Sequence of chain 1.B:
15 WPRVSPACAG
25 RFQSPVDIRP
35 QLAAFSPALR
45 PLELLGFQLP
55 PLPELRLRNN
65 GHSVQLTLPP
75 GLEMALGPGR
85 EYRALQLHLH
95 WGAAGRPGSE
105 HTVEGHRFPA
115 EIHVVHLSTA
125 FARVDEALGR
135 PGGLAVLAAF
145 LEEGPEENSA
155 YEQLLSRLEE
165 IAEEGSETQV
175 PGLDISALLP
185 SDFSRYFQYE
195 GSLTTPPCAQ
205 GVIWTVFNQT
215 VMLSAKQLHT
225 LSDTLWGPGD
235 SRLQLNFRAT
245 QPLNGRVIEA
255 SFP

The small molecule below binds the protein below.
Small molecule (SMILES): NS(=O)(=O)c1c(F)c(F)c(S(=O)(=O)CCO)c(NC2CCCCCCC2)c1F

Binding-site contacts:
Ligand atom O8 contacts residue ZN1 of chain 1.G at 3.1 Å.
Ligand atom C2 contacts residue HIS92 of chain 1.B at 3.7 Å.
Ligand atom F12 contacts residue THR198 of chain 1.B at 3.5 Å.
Ligand atom C25 contacts residue VAL128 of chain 1.B at 3.3 Å (hydrophobic).
Ligand atom N10 contacts residue HIS117 of chain 1.B at 3.3 Å (h-bond).
Ligand atom F20 contacts residue VAL119 of chain 1.B at 3.7 Å.
Ligand atom C18 contacts residue HIS66 of chain 1.B at 3.6 Å.
Ligand atom N10 contacts residue ZN1 of chain 1.G at 2.0 Å.
Ligand atom C3 contacts residue HIS92 of chain 1.B at 3.1 Å.
Ligand atom S7 contacts residue ZN1 of chain 1.G at 3.0 Å.
Ligand atom O9 contacts residue THR198 of chain 1.B at 2.8 Å (h-bond).
Ligand atom O16 contacts residue ASN64 of chain 1.B at 3.0 Å (h-bond).
Ligand atom F12 contacts residue THR199 of chain 1.B at 3.7 Å.
Ligand atom O16 contacts residue GLN90 of chain 1.B at 3.7 Å.
Ligand atom N10 contacts residue HIS92 of chain 1.B at 3.5 Å (h-bond).
Ligand atom C24 contacts residue LEU197 of chain 1.B at 3.7 Å (hydrophobic).
Ligand atom N10 contacts residue HIS94 of chain 1.B at 3.4 Å (h-bond).
Ligand atom S7 contacts residue THR198 of chain 1.B at 3.7 Å.
Ligand atom C3 contacts residue THR199 of chain 1.B at 3.8 Å.
Ligand atom C15 contacts residue ASN64 of chain 1.B at 3.5 Å.
Ligand atom F12 contacts residue HIS94 of chain 1.B at 3.1 Å.
Ligand atom C6 contacts residue HIS92 of chain 1.B at 3.8 Å.
Ligand atom C4 contacts residue HIS92 of chain 1.B at 3.3 Å.
Ligand atom S11 contacts residue ASN64 of chain 1.B at 3.7 Å.
Ligand atom F12 contacts residue ZN1 of chain 1.G at 2.9 Å.
Ligand atom N10 contacts residue GLU104 of chain 1.B at 3.4 Å (salt-bridge).
Ligand atom S7 contacts residue HIS92 of chain 1.B at 3.7 Å.
Ligand atom C18 contacts residue THR199 of chain 1.B at 3.8 Å.
Ligand atom F12 contacts residue HIS92 of chain 1.B at 3.3 Å.
Ligand atom O9 contacts residue LEU197 of chain 1.B at 3.2 Å.
Ligand atom C15 contacts residue HIS66 of chain 1.B at 3.8 Å.
Ligand atom F20 contacts residue LEU197 of chain 1.B at 3.7 Å.
Ligand atom O17 contacts residue GLN90 of chain 1.B at 3.7 Å.
Ligand atom N10 contacts residue THR198 of chain 1.B at 2.6 Å (h-bond).
Ligand atom N19 contacts residue GLN90 of chain 1.B at 3.5 Å (h-bond).
Ligand atom C4 contacts residue ZN1 of chain 1.G at 3.5 Å.
Ligand atom C5 contacts residue HIS92 of chain 1.B at 3.4 Å.
Ligand atom C3 contacts residue ZN1 of chain 1.G at 3.4 Å.
Ligand atom O8 contacts residue HIS92 of chain 1.B at 3.2 Å.
Ligand atom O17 contacts residue GLN69 of chain 1.B at 3.9 Å.